Sequence of chain 1.A:
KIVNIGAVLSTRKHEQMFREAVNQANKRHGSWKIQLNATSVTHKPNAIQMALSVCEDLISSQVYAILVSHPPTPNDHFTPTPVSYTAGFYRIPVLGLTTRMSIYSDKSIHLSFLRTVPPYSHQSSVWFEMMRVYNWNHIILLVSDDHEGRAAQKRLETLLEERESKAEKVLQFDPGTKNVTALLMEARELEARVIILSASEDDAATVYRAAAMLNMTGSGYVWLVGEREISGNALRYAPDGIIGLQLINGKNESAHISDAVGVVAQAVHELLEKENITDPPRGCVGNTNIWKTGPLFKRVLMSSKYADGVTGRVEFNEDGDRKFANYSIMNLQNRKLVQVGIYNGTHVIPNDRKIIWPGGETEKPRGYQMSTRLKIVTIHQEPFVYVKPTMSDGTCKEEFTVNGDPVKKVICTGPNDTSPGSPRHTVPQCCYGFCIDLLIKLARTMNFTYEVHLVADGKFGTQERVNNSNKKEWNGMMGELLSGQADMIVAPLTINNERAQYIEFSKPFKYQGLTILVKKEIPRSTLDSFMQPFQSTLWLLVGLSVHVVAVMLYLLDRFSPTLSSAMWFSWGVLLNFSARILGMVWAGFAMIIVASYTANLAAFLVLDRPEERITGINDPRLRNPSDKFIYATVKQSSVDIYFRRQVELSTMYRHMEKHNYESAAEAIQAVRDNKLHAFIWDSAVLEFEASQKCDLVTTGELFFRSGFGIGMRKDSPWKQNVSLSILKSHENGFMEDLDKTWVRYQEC

A protein and the small-molecule ligand that binds it are described below.
Small molecule (SMILES): NCC(=O)O

Binding-site contacts:
Ligand atom N contacts residue PRO516 of chain 1.A at 3.7 Å.
Ligand atom N contacts residue PHE758 of chain 1.A at 3.8 Å.
Ligand atom OXT contacts residue PHE484 of chain 1.A at 3.4 Å.
Ligand atom O contacts residue LEU517 of chain 1.A at 3.5 Å.
Ligand atom N contacts residue ASP732 of chain 1.A at 2.4 Å (salt-bridge).
Ligand atom OXT contacts residue SER688 of chain 1.A at 3.1 Å (h-bond).
Ligand atom O contacts residue PRO516 of chain 1.A at 3.1 Å (h-bond).
Ligand atom O contacts residue ARG523 of chain 1.A at 3.7 Å.
Ligand atom CA contacts residue PRO516 of chain 1.A at 4.4 Å (hydrophobic).
Ligand atom CA contacts residue TRP731 of chain 1.A at 3.8 Å (hydrophobic).
Ligand atom C contacts residue SER688 of chain 1.A at 3.6 Å.
Ligand atom O contacts residue SER688 of chain 1.A at 4.4 Å.
Ligand atom O contacts residue PHE484 of chain 1.A at 3.7 Å.
Ligand atom CA contacts residue SER688 of chain 1.A at 3.8 Å.
Ligand atom OXT contacts residue SER687 of chain 1.A at 4.0 Å.
Ligand atom N contacts residue TRP731 of chain 1.A at 4.4 Å.
Ligand atom O contacts residue THR518 of chain 1.A at 2.8 Å (h-bond).
Ligand atom C contacts residue PRO516 of chain 1.A at 4.0 Å (hydrophobic).
Ligand atom C contacts residue THR518 of chain 1.A at 3.6 Å.
Ligand atom CA contacts residue ASP732 of chain 1.A at 3.6 Å.
Ligand atom C contacts residue ARG523 of chain 1.A at 3.8 Å.
Ligand atom CA contacts residue THR518 of chain 1.A at 3.6 Å.
Ligand atom CA contacts residue PHE484 of chain 1.A at 4.2 Å (hydrophobic).
Ligand atom OXT contacts residue THR518 of chain 1.A at 4.4 Å.
Ligand atom OXT contacts residue ARG523 of chain 1.A at 2.8 Å (salt-bridge).
Ligand atom N contacts residue THR518 of chain 1.A at 3.0 Å (h-bond).
Ligand atom C contacts residue PHE484 of chain 1.A at 3.7 Å (hydrophobic).